Sequence of chain 1.K:
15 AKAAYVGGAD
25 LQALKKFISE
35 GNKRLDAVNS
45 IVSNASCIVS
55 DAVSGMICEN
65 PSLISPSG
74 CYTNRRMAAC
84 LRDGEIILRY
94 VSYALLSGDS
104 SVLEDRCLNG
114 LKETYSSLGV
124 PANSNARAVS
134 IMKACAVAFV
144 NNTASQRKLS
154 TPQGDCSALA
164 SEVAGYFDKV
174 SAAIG

Binding-site contacts:
Ligand atom NB contacts residue ASP40 of chain 1.K at 2.6 Å (salt-bridge).
Ligand atom C3A contacts residue CYS159 of chain 1.K at 2.7 Å (hydrophobic).
Ligand atom OA contacts residue PRO155 of chain 1.K at 3.4 Å (h-bond).
Ligand atom C2A contacts residue VAL143 of chain 1.K at 3.5 Å (hydrophobic).
Ligand atom C2B contacts residue PRO155 of chain 1.K at 3.5 Å (hydrophobic).
Ligand atom C1D contacts residue ASN36 of chain 1.K at 3.5 Å.
Ligand atom C2B contacts residue LYS37 of chain 1.K at 3.4 Å.
Ligand atom C1A contacts residue GLY157 of chain 1.K at 3.5 Å.
Ligand atom CMA contacts residue VAL143 of chain 1.K at 3.2 Å (hydrophobic).
Ligand atom C3C contacts residue ARG17 of chain 1.L at 3.5 Å.
Ligand atom NA contacts residue PRO155 of chain 1.K at 2.5 Å (h-bond).
Ligand atom C1B contacts residue LYS37 of chain 1.K at 3.5 Å.
Ligand atom C2D contacts residue LEU39 of chain 1.K at 3.6 Å (hydrophobic).
Ligand atom NC contacts residue ASP40 of chain 1.K at 2.7 Å (salt-bridge).
Ligand atom C1B contacts residue ASP40 of chain 1.K at 3.4 Å.
Ligand atom CMB contacts residue GLY157 of chain 1.K at 3.6 Å.
Ligand atom OD contacts residue LYS29 of chain 1.K at 3.0 Å (salt-bridge).
Ligand atom C1A contacts residue PRO155 of chain 1.K at 3.4 Å (hydrophobic).
Ligand atom OA contacts residue GLN156 of chain 1.K at 3.4 Å.
Ligand atom CBA contacts residue CYS159 of chain 1.K at 2.8 Å (hydrophobic).
Ligand atom CAA contacts residue VAL143 of chain 1.K at 3.4 Å (hydrophobic).
Ligand atom CMD contacts residue ASP40 of chain 1.K at 3.1 Å.
Ligand atom CMB contacts residue PRO155 of chain 1.K at 3.4 Å (hydrophobic).
Ligand atom C4A contacts residue CYS159 of chain 1.K at 3.1 Å (hydrophobic).
Ligand atom CAA contacts residue CYS159 of chain 1.K at 1.8 Å (hydrophobic).
Ligand atom OD contacts residue MET40 of chain 1.L at 3.3 Å.
Ligand atom CAD contacts residue VAL13 of chain 1.L at 3.6 Å (hydrophobic).
Ligand atom CHA contacts residue ASP40 of chain 1.K at 3.4 Å.
Ligand atom CBC contacts residue ASN36 of chain 1.K at 3.5 Å.
Ligand atom CBA contacts residue LYS37 of chain 1.K at 3.2 Å.
Ligand atom NA contacts residue THR154 of chain 1.K at 3.5 Å (h-bond).
Ligand atom CMC contacts residue ASN36 of chain 1.K at 3.6 Å.
Ligand atom C4D contacts residue LEU39 of chain 1.K at 3.5 Å (hydrophobic).
Ligand atom C3D contacts residue LEU39 of chain 1.K at 3.6 Å (hydrophobic).
Ligand atom OD contacts residue LEU39 of chain 1.K at 3.4 Å.
Ligand atom CMC contacts residue ARG17 of chain 1.L at 3.3 Å.
Ligand atom ND contacts residue ASN36 of chain 1.K at 2.8 Å (h-bond).
Ligand atom OA contacts residue GLY157 of chain 1.K at 3.0 Å (h-bond).
Ligand atom C2A contacts residue CYS159 of chain 1.K at 3.1 Å (hydrophobic).
Ligand atom CHC contacts residue ASP40 of chain 1.K at 3.6 Å.

A protein and the small-molecule ligand that binds it are described below.
Small molecule (SMILES): C=CC1=C(C)[C@@H](Cc2[nH]c(/C=C3\N=C(/C=C4\NC(=O)[C@H](C)[C@H]4CC)C(C)=C3CCC(=O)O)c(/C=C/C(=O)O)c2C)NC1=O

Sequence of chain 1.L:
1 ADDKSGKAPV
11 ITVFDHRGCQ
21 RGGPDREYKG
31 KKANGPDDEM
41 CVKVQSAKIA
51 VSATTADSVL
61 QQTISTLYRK